A protein and the small-molecule ligand that binds it are described below.
Small molecule (SMILES): Cc1cc(CCCCCCCOc2ccc(C3=N[C@@H](C)CO3)cc2)on1

Binding-site contacts:
Ligand atom C4 contacts residue PHE186 of chain 2.A at 3.6 Å (hydrophobic).
Ligand atom N2 contacts residue PHE186 of chain 2.A at 3.7 Å.
Ligand atom N2 contacts residue PRO174 of chain 2.A at 3.9 Å.
Ligand atom C7C contacts residue TYR128 of chain 2.A at 3.6 Å (hydrophobic).
Ligand atom C5C contacts residue TYR128 of chain 2.A at 3.5 Å (hydrophobic).
Ligand atom C4C contacts residue ILE104 of chain 2.A at 3.7 Å (hydrophobic).
Ligand atom O1 contacts residue TYR152 of chain 2.A at 3.9 Å.
Ligand atom C6C contacts residue VAL191 of chain 2.A at 3.2 Å (hydrophobic).
Ligand atom C1C contacts residue TYR152 of chain 2.A at 4.0 Å (hydrophobic).
Ligand atom N2 contacts residue ALA24 of chain 2.C at 3.4 Å.
Ligand atom O1 contacts residue ALA24 of chain 2.C at 3.6 Å.
Ligand atom C5C contacts residue ILE104 of chain 2.A at 3.5 Å (hydrophobic).
Ligand atom C5 contacts residue PHE186 of chain 2.A at 3.5 Å (hydrophobic).
Ligand atom O1B contacts residue TYR128 of chain 2.A at 3.9 Å.
Ligand atom O1B contacts residue MET221 of chain 2.A at 3.4 Å.
Ligand atom C1B contacts residue MET221 of chain 2.A at 4.0 Å (hydrophobic).
Ligand atom C4 contacts residue TYR152 of chain 2.A at 3.9 Å (hydrophobic).
Ligand atom C31 contacts residue ALA150 of chain 2.A at 3.5 Å (hydrophobic).
Ligand atom C4C contacts residue TYR152 of chain 2.A at 3.8 Å (hydrophobic).
Ligand atom C5 contacts residue TYR152 of chain 2.A at 3.8 Å (hydrophobic).
Ligand atom C4 contacts residue MET224 of chain 2.A at 3.8 Å (hydrophobic).
Ligand atom C6B contacts residue TYR197 of chain 2.A at 3.6 Å (hydrophobic).
Ligand atom C3C contacts residue TYR128 of chain 2.A at 3.9 Å (hydrophobic).
Ligand atom C3 contacts residue PRO174 of chain 2.A at 3.8 Å (hydrophobic).
Ligand atom C31 contacts residue SER175 of chain 2.A at 3.6 Å.
Ligand atom C6C contacts residue MET221 of chain 2.A at 3.7 Å (hydrophobic).
Ligand atom C5B contacts residue TYR197 of chain 2.A at 3.7 Å (hydrophobic).
Ligand atom CM1 contacts residue SER107 of chain 2.A at 3.6 Å.
Ligand atom O1 contacts residue VAL188 of chain 2.A at 3.8 Å.
Ligand atom C31 contacts residue VAL176 of chain 2.A at 3.3 Å (hydrophobic).
Ligand atom C3C contacts residue VAL188 of chain 2.A at 3.3 Å (hydrophobic).
Ligand atom O1 contacts residue PHE186 of chain 2.A at 3.5 Å.
Ligand atom C2C contacts residue VAL188 of chain 2.A at 3.2 Å (hydrophobic).
Ligand atom C5B contacts residue LEU106 of chain 2.A at 3.7 Å (hydrophobic).
Ligand atom O1B contacts residue ILE104 of chain 2.A at 3.8 Å.
Ligand atom C2B contacts residue MET221 of chain 2.A at 3.6 Å (hydrophobic).
Ligand atom C3B contacts residue MET221 of chain 2.A at 4.0 Å (hydrophobic).
Ligand atom C7C contacts residue TYR197 of chain 2.A at 3.8 Å (hydrophobic).
Ligand atom C31 contacts residue PRO174 of chain 2.A at 3.4 Å (hydrophobic).
Ligand atom C3 contacts residue PHE186 of chain 2.A at 3.8 Å (hydrophobic).

Sequence of chain 2.A:
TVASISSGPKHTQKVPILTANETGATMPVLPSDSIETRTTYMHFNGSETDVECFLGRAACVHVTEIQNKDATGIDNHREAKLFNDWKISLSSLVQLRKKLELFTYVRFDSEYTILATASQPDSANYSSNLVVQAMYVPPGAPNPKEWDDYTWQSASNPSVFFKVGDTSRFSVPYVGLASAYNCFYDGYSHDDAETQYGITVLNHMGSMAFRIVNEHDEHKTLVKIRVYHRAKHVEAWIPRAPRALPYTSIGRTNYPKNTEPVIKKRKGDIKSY

Sequence of chain 2.C:
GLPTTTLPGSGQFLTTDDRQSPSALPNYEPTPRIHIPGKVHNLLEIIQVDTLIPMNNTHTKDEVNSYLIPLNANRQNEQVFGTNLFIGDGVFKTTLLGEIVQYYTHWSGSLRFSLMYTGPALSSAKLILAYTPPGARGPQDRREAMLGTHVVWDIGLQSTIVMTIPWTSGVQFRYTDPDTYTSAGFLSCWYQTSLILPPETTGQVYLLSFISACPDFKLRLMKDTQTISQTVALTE